Sequence of chain 1.D:
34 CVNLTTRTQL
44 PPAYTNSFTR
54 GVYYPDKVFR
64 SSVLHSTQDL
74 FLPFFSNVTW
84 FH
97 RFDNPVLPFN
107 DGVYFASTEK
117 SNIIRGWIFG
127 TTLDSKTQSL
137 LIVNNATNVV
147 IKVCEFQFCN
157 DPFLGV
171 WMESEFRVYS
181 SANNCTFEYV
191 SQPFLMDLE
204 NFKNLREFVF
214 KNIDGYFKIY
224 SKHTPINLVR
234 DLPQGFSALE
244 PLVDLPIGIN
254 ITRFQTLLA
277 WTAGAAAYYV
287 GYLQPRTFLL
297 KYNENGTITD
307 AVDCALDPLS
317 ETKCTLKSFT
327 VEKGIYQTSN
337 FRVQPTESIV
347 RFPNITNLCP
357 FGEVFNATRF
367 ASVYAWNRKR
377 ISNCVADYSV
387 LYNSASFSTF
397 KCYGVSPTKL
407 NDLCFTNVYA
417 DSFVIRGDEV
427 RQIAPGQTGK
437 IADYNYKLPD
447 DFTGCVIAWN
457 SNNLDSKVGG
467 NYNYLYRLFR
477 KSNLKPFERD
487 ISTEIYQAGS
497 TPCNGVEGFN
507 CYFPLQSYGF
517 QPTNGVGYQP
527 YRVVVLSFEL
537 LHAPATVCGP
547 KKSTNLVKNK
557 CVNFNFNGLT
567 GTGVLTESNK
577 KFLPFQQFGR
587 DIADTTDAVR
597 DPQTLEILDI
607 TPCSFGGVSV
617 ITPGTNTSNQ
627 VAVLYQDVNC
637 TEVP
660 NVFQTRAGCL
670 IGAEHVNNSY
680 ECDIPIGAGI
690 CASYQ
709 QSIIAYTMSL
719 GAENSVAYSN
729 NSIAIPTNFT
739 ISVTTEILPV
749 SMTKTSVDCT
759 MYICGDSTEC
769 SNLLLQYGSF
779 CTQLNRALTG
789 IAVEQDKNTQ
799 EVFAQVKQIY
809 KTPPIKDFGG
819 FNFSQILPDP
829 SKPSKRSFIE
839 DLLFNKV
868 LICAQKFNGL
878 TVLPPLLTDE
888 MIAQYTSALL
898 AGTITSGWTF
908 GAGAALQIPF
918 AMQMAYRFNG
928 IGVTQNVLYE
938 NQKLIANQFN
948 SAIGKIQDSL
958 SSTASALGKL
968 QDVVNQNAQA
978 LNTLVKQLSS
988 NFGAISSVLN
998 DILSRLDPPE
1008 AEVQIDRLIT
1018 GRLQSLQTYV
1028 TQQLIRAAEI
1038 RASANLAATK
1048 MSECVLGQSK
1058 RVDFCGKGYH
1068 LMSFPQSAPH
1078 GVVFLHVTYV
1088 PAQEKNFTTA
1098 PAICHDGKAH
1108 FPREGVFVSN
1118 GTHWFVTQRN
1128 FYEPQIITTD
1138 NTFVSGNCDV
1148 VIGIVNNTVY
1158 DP

Binding-site contacts:
Ligand atom O5 contacts residue GLU359 of chain 1.D at 4.3 Å.
Ligand atom O5 contacts residue GLY358 of chain 1.D at 4.1 Å.
Ligand atom N2 contacts residue SER32 of chain 1.C at 4.4 Å.
Ligand atom C6 contacts residue TYR33 of chain 1.C at 4.3 Å (hydrophobic).
Ligand atom O7 contacts residue ASN362 of chain 1.D at 3.2 Å (h-bond).
Ligand atom C5 contacts residue GLY358 of chain 1.D at 3.9 Å.
Ligand atom C5 contacts residue PHE105 of chain 1.B at 4.4 Å (hydrophobic).
Ligand atom O3 contacts residue SER31 of chain 1.C at 4.2 Å.
Ligand atom C5 contacts residue GLY358 of chain 1.D at 4.4 Å.
Ligand atom C7 contacts residue SER31 of chain 1.C at 4.2 Å.
Ligand atom O6 contacts residue SER30 of chain 1.C at 3.5 Å (h-bond).
Ligand atom O5 contacts residue GLY358 of chain 1.D at 3.8 Å.
Ligand atom O6 contacts residue TYR33 of chain 1.C at 3.9 Å.
Ligand atom C1 contacts residue ASN362 of chain 1.D at 1.5 Å.
Ligand atom C1 contacts residue GLY358 of chain 1.D at 4.1 Å.
Ligand atom O5 contacts residue ASN362 of chain 1.D at 2.4 Å (h-bond).
Ligand atom O5 contacts residue SER30 of chain 1.C at 4.1 Å.
Ligand atom C7 contacts residue ASN362 of chain 1.D at 3.4 Å.
Ligand atom C5 contacts residue ASN362 of chain 1.D at 3.7 Å.
Ligand atom O6 contacts residue GLY358 of chain 1.D at 4.1 Å.
Ligand atom C6 contacts residue VAL386 of chain 1.D at 4.1 Å (hydrophobic).
Ligand atom C6 contacts residue SER30 of chain 1.C at 4.4 Å.
Ligand atom C6 contacts residue GLY358 of chain 1.D at 3.9 Å.
Ligand atom C8 contacts residue SER31 of chain 1.C at 3.7 Å.
Ligand atom C6 contacts residue GLY358 of chain 1.D at 4.0 Å.
Ligand atom C4 contacts residue ASN362 of chain 1.D at 4.3 Å.
Ligand atom C8 contacts residue GLU359 of chain 1.D at 4.1 Å.
Ligand atom C6 contacts residue PHE105 of chain 1.B at 4.1 Å (hydrophobic).
Ligand atom O4 contacts residue VAL386 of chain 1.D at 3.3 Å.
Ligand atom O3 contacts residue SER30 of chain 1.C at 3.9 Å.
Ligand atom O7 contacts residue SER32 of chain 1.C at 3.1 Å.
Ligand atom C7 contacts residue SER32 of chain 1.C at 3.8 Å.
Ligand atom C3 contacts residue ASN362 of chain 1.D at 3.8 Å.
Ligand atom N2 contacts residue SER31 of chain 1.C at 4.3 Å.
Ligand atom C8 contacts residue GLY51 of chain 1.C at 4.2 Å.
Ligand atom C4 contacts residue VAL386 of chain 1.D at 4.0 Å (hydrophobic).
Ligand atom N2 contacts residue ASN362 of chain 1.D at 3.1 Å (h-bond).
Ligand atom C8 contacts residue SER32 of chain 1.C at 4.2 Å.
Ligand atom C2 contacts residue ASN362 of chain 1.D at 2.5 Å.
Ligand atom C4 contacts residue PHE105 of chain 1.B at 4.5 Å (hydrophobic).

Sequence of chain 1.B:
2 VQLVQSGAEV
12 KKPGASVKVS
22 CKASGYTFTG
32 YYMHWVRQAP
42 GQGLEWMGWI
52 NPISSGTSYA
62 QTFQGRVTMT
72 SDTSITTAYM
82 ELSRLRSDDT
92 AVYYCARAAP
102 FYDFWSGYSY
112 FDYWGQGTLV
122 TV

A protein and the small-molecule ligand that binds it are described below.
Small molecule (SMILES): CC(=O)N[C@H]1[C@H](O[C@H]2[C@H](O)[C@@H](NC(C)=O)CO[C@@H]2CO[C@@H]2O[C@@H](C)[C@@H](O)[C@@H](O)[C@@H]2O)O[C@H](CO)[C@@H](O[C@@H]2O[C@H](CO)[C@@H](O)[C@H](O)[C@@H]2O)[C@@H]1O

Sequence of chain 1.C:
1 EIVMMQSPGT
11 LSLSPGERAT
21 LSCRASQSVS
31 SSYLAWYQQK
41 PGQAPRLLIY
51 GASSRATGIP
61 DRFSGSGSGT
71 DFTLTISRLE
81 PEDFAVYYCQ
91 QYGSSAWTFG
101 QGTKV